Binding-site contacts:
Ligand atom CAA contacts residue PHE45 of chain 1.D at 3.5 Å (hydrophobic).
Ligand atom CAG contacts residue GLN156 of chain 1.D at 4.1 Å.
Ligand atom CAJ contacts residue HIS236 of chain 1.D at 3.5 Å.
Ligand atom CAN contacts residue ALA143 of chain 1.D at 4.0 Å (hydrophobic).
Ligand atom OAK contacts residue LEU146 of chain 1.D at 3.7 Å.
Ligand atom CAF contacts residue ALA143 of chain 1.D at 3.5 Å (hydrophobic).
Ligand atom CAP contacts residue GLN156 of chain 1.D at 4.0 Å.
Ligand atom CAM contacts residue ALA117 of chain 1.D at 3.4 Å (hydrophobic).
Ligand atom CAB contacts residue PHE45 of chain 1.D at 3.5 Å (hydrophobic).
Ligand atom OAK contacts residue TYR180 of chain 1.D at 4.0 Å.
Ligand atom OAL contacts residue PHE45 of chain 1.D at 3.0 Å (h-bond).
Ligand atom OAL contacts residue GLY44 of chain 1.D at 3.6 Å.
Ligand atom OAD contacts residue ASP149 of chain 1.D at 2.6 Å (salt-bridge).
Ligand atom OAK contacts residue THR155 of chain 1.D at 3.8 Å.
Ligand atom CAO contacts residue LEU146 of chain 1.D at 3.7 Å (hydrophobic).
Ligand atom CAA contacts residue HIS116 of chain 1.D at 4.0 Å.
Ligand atom CAP contacts residue LEU146 of chain 1.D at 3.7 Å (hydrophobic).
Ligand atom CAE contacts residue GLN156 of chain 1.D at 4.1 Å.
Ligand atom OAC contacts residue GLY44 of chain 1.D at 3.8 Å.
Ligand atom CAA contacts residue GLY44 of chain 1.D at 3.9 Å.
Ligand atom CAM contacts residue PHE45 of chain 1.D at 3.4 Å (hydrophobic).
Ligand atom CAO contacts residue ASP149 of chain 1.D at 3.6 Å.
Ligand atom CAM contacts residue GLN118 of chain 1.D at 3.5 Å.
Ligand atom OAC contacts residue GLN118 of chain 1.D at 2.4 Å (h-bond).
Ligand atom CAJ contacts residue PHE45 of chain 1.D at 3.7 Å (hydrophobic).
Ligand atom CAE contacts residue PHE45 of chain 1.D at 3.7 Å (hydrophobic).
Ligand atom OAC contacts residue ALA143 of chain 1.D at 4.0 Å.
Ligand atom CAB contacts residue THR155 of chain 1.D at 3.9 Å.
Ligand atom CAG contacts residue VAL210 of chain 1.D at 3.8 Å (hydrophobic).
Ligand atom CAB contacts residue TYR180 of chain 1.D at 3.3 Å (hydrophobic).
Ligand atom CAI contacts residue LEU146 of chain 1.D at 4.1 Å (hydrophobic).
Ligand atom OAD contacts residue LEU146 of chain 1.D at 3.6 Å.
Ligand atom CAN contacts residue GLN156 of chain 1.D at 3.7 Å.
Ligand atom CAJ contacts residue ALA117 of chain 1.D at 3.9 Å (hydrophobic).
Ligand atom OAC contacts residue ALA117 of chain 1.D at 2.8 Å.
Ligand atom OAL contacts residue ALA117 of chain 1.D at 3.9 Å.
Ligand atom CAH contacts residue ASP149 of chain 1.D at 3.7 Å.
Ligand atom CAI contacts residue GLN156 of chain 1.D at 3.7 Å.
Ligand atom CAH contacts residue GLN145 of chain 1.D at 4.1 Å.
Ligand atom OAC contacts residue PHE45 of chain 1.D at 3.5 Å (h-bond).

A protein and the small-molecule ligand that binds it are described below.
Small molecule (SMILES): CCOC(=O)/C=C/c1ccc(O)c(OC)c1

Sequence of chain 1.D:
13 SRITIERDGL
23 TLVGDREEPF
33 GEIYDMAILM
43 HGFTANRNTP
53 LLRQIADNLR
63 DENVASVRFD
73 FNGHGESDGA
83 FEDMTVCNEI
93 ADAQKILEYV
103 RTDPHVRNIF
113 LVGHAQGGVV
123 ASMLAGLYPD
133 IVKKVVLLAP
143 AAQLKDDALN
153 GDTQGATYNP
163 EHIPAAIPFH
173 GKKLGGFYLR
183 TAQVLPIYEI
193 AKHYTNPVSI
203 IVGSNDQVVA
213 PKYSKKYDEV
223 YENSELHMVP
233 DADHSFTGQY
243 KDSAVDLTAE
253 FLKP